Sequence of chain 1.TA:
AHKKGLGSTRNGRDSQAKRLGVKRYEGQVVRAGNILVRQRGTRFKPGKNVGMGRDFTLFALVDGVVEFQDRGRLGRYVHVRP

A protein and the small-molecule ligand that binds it are described below.
Small molecule (SMILES): COc1ccc(C[C@H](N)C(=O)N[C@H]2[C@@H](O)[C@H](n3cnc4c(N(C)C)ncnc43)O[C@@H]2CO[P](=O)(O)O[C@H]2[C@@H](O)[C@H](n3ccc(N)nc3=O)O[C@@H]2CO[P](=O)(O)O[C@H]2[C@@H](O)[C@H](n3ccc(N)nc3=O)O[C@@H]2CO)cc1

Binding-site contacts:
Ligand atom N3 contacts residue MG1 of chain 1.MK at 3.3 Å.
Ligand atom OP1 contacts residue MG1 of chain 1.WO at 3.6 Å.
Ligand atom O2 contacts residue MG1 of chain 1.MK at 2.3 Å.
Ligand atom OP1 contacts residue HIS3 of chain 1.TA at 4.2 Å.
Ligand atom C2 contacts residue MG1 of chain 1.MK at 3.2 Å.